Sequence of chain 19.B:
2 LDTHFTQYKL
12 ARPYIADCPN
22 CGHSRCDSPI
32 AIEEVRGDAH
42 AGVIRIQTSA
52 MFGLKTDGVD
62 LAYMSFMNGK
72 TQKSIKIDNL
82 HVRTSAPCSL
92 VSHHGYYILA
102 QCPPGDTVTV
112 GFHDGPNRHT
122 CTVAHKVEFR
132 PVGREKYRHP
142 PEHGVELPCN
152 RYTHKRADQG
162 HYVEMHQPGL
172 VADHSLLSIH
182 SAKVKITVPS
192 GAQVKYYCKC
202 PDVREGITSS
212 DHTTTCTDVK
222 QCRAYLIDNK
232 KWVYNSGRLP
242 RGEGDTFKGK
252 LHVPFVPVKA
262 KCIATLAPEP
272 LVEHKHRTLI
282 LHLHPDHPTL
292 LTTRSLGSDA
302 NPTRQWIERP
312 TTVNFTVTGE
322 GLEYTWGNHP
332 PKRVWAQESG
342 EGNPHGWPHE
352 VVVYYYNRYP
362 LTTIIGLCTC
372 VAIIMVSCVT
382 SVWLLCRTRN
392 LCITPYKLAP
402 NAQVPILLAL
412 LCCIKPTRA

Sequence of chain 59.B:
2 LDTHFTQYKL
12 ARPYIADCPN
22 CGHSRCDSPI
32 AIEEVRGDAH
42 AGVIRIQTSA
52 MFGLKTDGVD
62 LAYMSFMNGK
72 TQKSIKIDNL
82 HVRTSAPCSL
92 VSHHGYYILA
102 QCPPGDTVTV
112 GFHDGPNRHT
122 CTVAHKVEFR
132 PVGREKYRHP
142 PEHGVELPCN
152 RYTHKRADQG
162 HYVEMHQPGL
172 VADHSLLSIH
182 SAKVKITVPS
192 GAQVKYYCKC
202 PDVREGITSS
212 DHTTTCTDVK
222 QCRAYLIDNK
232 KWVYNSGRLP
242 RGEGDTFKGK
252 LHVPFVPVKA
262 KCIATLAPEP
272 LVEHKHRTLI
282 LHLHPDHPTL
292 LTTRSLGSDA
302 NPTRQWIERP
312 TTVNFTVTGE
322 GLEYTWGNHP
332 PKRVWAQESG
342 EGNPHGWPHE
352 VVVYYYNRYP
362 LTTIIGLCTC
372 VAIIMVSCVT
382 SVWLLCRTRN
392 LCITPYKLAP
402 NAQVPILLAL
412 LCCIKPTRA

Binding-site contacts:
Ligand atom C4 contacts residue U9A1 of chain 59.I at 0.7 Å.
Ligand atom O1 contacts residue U9A1 of chain 59.I at 0.9 Å (h-bond).
Ligand atom OBI contacts residue U972 of chain 59.I at 1.6 Å (h-bond).
Ligand atom SAG contacts residue U972 of chain 39.I at 1.4 Å (h-bond).
Ligand atom O5B contacts residue U9A1 of chain 39.I at 1.3 Å.
Ligand atom O3 contacts residue U9A1 of chain 59.I at 0.8 Å (h-bond).
Ligand atom C5 contacts residue U9A1 of chain 59.I at 1.6 Å.
Ligand atom C1 contacts residue U9A1 of chain 59.I at 0.3 Å.
Ligand atom O2 contacts residue U9A1 of chain 59.I at 0.5 Å (h-bond).
Ligand atom SBG contacts residue U9A1 of chain 39.I at 0.3 Å.
Ligand atom O4 contacts residue U9A1 of chain 59.I at 1.3 Å.
Ligand atom OBA contacts residue U9A1 of chain 59.I at 1.0 Å (h-bond).
Ligand atom C5 contacts residue U9A1 of chain 39.I at 0.4 Å.
Ligand atom OBF contacts residue U9A1 of chain 39.I at 1.5 Å.
Ligand atom O5 contacts residue U9A1 of chain 59.I at 1.7 Å (h-bond).
Ligand atom SBB contacts residue U9A1 of chain 59.I at 1.2 Å.
Ligand atom C1 contacts residue U972 of chain 39.I at 1.2 Å.
Ligand atom C3 contacts residue U9A1 of chain 59.I at 0.4 Å.
Ligand atom O1 contacts residue U972 of chain 39.I at 1.0 Å (h-bond).
Ligand atom O3 contacts residue U9A1 of chain 39.I at 1.5 Å (h-bond).
Ligand atom N2 contacts residue U972 of chain 39.I at 0.5 Å (h-bond).
Ligand atom C4 contacts residue U9A1 of chain 39.I at 0.9 Å.
Ligand atom C3 contacts residue U9A1 of chain 39.I at 1.3 Å.
Ligand atom OBA contacts residue U9A1 of chain 39.I at 1.0 Å (h-bond).
Ligand atom N2 contacts residue U9A1 of chain 59.I at 1.4 Å (h-bond).
Ligand atom OBC contacts residue U9A1 of chain 59.I at 0.1 Å (h-bond).
Ligand atom OBE contacts residue U9A1 of chain 39.I at 1.6 Å (h-bond).
Ligand atom OBH contacts residue U9A1 of chain 39.I at 1.4 Å (h-bond).
Ligand atom C2 contacts residue U972 of chain 39.I at 1.2 Å.
Ligand atom OBI contacts residue U9A1 of chain 39.I at 0.9 Å (h-bond).
Ligand atom OBH contacts residue U972 of chain 59.I at 1.0 Å (h-bond).
Ligand atom C2 contacts residue U9A1 of chain 59.I at 1.3 Å.
Ligand atom O5B contacts residue U972 of chain 59.I at 1.6 Å (h-bond).
Ligand atom O5 contacts residue U9A1 of chain 39.I at 0.8 Å (h-bond).
Ligand atom SBB contacts residue U9A1 of chain 39.I at 1.1 Å (h-bond).
Ligand atom C2 contacts residue U9A1 of chain 59.I at 1.1 Å.
Ligand atom O5B contacts residue U9A1 of chain 59.I at 1.5 Å (h-bond).
Ligand atom SBG contacts residue U972 of chain 59.I at 1.1 Å (h-bond).
Ligand atom O4 contacts residue U9A1 of chain 39.I at 0.7 Å.
Ligand atom OAF contacts residue U972 of chain 39.I at 0.1 Å (h-bond).

Sequence of chain 39.B:
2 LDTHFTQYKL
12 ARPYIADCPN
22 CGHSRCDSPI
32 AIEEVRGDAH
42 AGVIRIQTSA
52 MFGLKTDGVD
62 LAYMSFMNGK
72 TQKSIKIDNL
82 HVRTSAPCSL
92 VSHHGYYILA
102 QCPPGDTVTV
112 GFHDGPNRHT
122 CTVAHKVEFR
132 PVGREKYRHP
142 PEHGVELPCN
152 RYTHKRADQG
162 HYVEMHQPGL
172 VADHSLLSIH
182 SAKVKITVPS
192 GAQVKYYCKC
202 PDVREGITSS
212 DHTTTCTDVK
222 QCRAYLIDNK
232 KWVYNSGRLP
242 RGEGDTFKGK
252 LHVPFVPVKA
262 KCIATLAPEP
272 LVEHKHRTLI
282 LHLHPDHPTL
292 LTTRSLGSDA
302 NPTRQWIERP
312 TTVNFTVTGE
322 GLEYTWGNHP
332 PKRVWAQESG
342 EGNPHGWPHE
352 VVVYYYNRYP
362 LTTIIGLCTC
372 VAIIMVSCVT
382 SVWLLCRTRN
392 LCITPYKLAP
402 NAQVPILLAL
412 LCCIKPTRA

A small-molecule ligand and the protein it binds are described below.
Small molecule (SMILES): O=C(O)[C@@H]1O[C@H](O[C@H]2[C@@H](OS(=O)(=O)O)O[C@@H](O)[C@H](NS(=O)(=O)O)[C@H]2O)[C@@H](OS(=O)(=O)O)[C@H](O)[C@@H]1O